Binding-site contacts:
Ligand atom OXT contacts residue ARG340 of chain 1.B at 3.5 Å (salt-bridge).
Ligand atom SG contacts residue ALA313 of chain 1.B at 3.7 Å.
Ligand atom C contacts residue ASN150 of chain 1.B at 3.9 Å.
Ligand atom OXT contacts residue HIS99 of chain 1.B at 4.3 Å.
Ligand atom SG contacts residue HIS99 of chain 1.B at 4.3 Å.
Ligand atom N contacts residue SER33 of chain 2.B at 2.8 Å (h-bond).
Ligand atom CB contacts residue ASN150 of chain 1.B at 4.4 Å.
Ligand atom CB contacts residue HIS99 of chain 1.B at 3.5 Å.
Ligand atom CA contacts residue SER33 of chain 2.B at 4.3 Å.
Ligand atom N contacts residue ASN31 of chain 2.B at 4.4 Å.
Ligand atom C contacts residue ARG340 of chain 1.B at 3.9 Å.
Ligand atom OXT contacts residue ASN150 of chain 1.B at 2.8 Å (h-bond).
Ligand atom SG contacts residue SER312 of chain 1.B at 3.5 Å.
Ligand atom O contacts residue ARG340 of chain 1.B at 3.0 Å (salt-bridge).
Ligand atom O contacts residue ALA9 of chain 1.B at 3.5 Å.
Ligand atom CA contacts residue SER312 of chain 1.B at 4.5 Å.

Sequence of chain 1.B:
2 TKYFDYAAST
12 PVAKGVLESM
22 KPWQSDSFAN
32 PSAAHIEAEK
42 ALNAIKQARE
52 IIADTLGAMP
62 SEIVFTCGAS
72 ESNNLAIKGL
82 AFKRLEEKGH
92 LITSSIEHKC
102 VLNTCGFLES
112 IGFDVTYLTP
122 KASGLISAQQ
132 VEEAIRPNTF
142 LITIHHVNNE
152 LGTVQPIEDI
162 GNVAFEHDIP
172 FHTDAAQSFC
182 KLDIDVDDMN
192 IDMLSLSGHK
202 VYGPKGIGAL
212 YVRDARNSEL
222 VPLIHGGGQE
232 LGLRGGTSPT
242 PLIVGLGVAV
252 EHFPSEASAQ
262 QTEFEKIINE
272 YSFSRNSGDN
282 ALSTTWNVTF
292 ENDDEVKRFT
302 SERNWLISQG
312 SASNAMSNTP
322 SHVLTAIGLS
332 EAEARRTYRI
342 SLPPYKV

The protein below binds the small molecule below.
Small molecule (SMILES): N[C@@H](CS)C(=O)O

Sequence of chain 2.B:
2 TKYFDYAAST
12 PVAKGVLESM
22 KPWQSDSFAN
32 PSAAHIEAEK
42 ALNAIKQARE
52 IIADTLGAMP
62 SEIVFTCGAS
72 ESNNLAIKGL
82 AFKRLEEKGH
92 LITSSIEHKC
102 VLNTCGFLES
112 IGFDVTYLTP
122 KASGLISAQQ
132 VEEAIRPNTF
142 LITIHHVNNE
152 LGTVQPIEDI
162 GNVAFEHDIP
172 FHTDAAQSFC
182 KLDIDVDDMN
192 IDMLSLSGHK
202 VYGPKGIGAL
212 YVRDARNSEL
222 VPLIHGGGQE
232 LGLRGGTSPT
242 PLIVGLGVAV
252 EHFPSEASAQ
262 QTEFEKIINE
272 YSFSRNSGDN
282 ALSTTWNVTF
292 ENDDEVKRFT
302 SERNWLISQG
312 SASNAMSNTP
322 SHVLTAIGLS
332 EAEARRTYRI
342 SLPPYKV